A protein and the small-molecule ligand that binds it are described below.
Small molecule (SMILES): OC[C@H]1O[C@@H](O)[C@@H](O)[C@@H](O)[C@@H]1O

Sequence of chain 1.O:
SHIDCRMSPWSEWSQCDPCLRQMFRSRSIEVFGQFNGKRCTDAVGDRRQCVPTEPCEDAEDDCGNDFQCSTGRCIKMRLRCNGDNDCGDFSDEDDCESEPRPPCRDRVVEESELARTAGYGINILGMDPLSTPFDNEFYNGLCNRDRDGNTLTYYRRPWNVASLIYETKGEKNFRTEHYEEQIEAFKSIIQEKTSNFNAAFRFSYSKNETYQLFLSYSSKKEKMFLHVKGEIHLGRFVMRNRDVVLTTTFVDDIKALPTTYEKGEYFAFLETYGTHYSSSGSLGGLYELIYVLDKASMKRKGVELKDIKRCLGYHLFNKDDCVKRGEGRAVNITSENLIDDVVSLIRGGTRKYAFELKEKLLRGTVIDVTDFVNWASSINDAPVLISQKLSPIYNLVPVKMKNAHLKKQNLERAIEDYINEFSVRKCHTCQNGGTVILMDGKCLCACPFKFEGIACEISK

Binding-site contacts:
Ligand atom C5 contacts residue ARG42 of chain 1.O at 3.8 Å.
Ligand atom C1 contacts residue TRP27 of chain 1.O at 1.5 Å (hydrophobic).
Ligand atom O5 contacts residue ARG42 of chain 1.O at 3.2 Å (salt-bridge).
Ligand atom O2 contacts residue TRP27 of chain 1.O at 3.0 Å.
Ligand atom C2 contacts residue TRP27 of chain 1.O at 2.5 Å (hydrophobic).
Ligand atom C4 contacts residue TRP27 of chain 1.O at 4.4 Å (hydrophobic).
Ligand atom O2 contacts residue PRO26 of chain 1.O at 3.7 Å.
Ligand atom C6 contacts residue ARG42 of chain 1.O at 3.7 Å.
Ligand atom C1 contacts residue ARG42 of chain 1.O at 3.9 Å.
Ligand atom O5 contacts residue TRP27 of chain 1.O at 2.5 Å.
Ligand atom C5 contacts residue TRP27 of chain 1.O at 3.8 Å (hydrophobic).
Ligand atom C3 contacts residue TRP27 of chain 1.O at 3.9 Å (hydrophobic).